The small molecule below binds the protein below.
Small molecule (SMILES): CNC(=O)c1cc(Oc2ccc(NC(=O)Nc3cc(C(C)(C)C)nn3-c3ccc4ncccc4c3)c(F)c2)ccn1

Binding-site contacts:
Ligand atom C6 contacts residue ASP2017 of chain 1.A at 3.4 Å.
Ligand atom N49 contacts residue ASP2017 of chain 1.A at 3.6 Å.
Ligand atom O63 contacts residue ALA2016 of chain 1.A at 3.4 Å.
Ligand atom C85 contacts residue LEU1927 of chain 1.A at 3.7 Å (hydrophobic).
Ligand atom C58 contacts residue ASP2017 of chain 1.A at 3.2 Å.
Ligand atom N10 contacts residue GLU1920 of chain 1.A at 3.1 Å (salt-bridge).
Ligand atom F68 contacts residue LEU1945 of chain 1.A at 3.2 Å.
Ligand atom N56 contacts residue ASP2017 of chain 1.A at 3.5 Å (salt-bridge).
Ligand atom N74 contacts residue LEU1949 of chain 1.A at 3.4 Å.
Ligand atom C4 contacts residue GLU1920 of chain 1.A at 3.1 Å.
Ligand atom C3 contacts residue GLU1920 of chain 1.A at 3.4 Å.
Ligand atom C76 contacts residue ALA1950 of chain 1.A at 3.2 Å (hydrophobic).
Ligand atom C81 contacts residue TYR1992 of chain 1.A at 3.6 Å (hydrophobic).
Ligand atom N50 contacts residue ASP2017 of chain 1.A at 3.6 Å.
Ligand atom C5 contacts residue GLU1920 of chain 1.A at 3.2 Å.
Ligand atom C38 contacts residue LYS1906 of chain 1.A at 3.7 Å.
Ligand atom C35 contacts residue TYR2018 of chain 1.A at 3.4 Å (hydrophobic).
Ligand atom O65 contacts residue VAL1893 of chain 1.A at 3.4 Å.
Ligand atom C38 contacts residue MET1947 of chain 1.A at 3.7 Å (hydrophobic).
Ligand atom C76 contacts residue GLY1886 of chain 1.A at 3.6 Å.
Ligand atom C2 contacts residue VAL1923 of chain 1.A at 3.6 Å (hydrophobic).
Ligand atom C9 contacts residue GLU1920 of chain 1.A at 3.4 Å.
Ligand atom C22 contacts residue GLU1948 of chain 1.A at 3.5 Å.
Ligand atom O72 contacts residue PHE1890 of chain 1.A at 3.4 Å.
Ligand atom F68 contacts residue LYS1906 of chain 1.A at 3.5 Å.
Ligand atom C47 contacts residue ASP2017 of chain 1.A at 3.6 Å.
Ligand atom C6 contacts residue GLU1920 of chain 1.A at 3.1 Å.
Ligand atom C1 contacts residue GLU1920 of chain 1.A at 3.3 Å.
Ligand atom O72 contacts residue GLY1886 of chain 1.A at 3.4 Å (h-bond).
Ligand atom N74 contacts residue ALA1950 of chain 1.A at 3.1 Å (h-bond).
Ligand atom C13 contacts residue GLU1920 of chain 1.A at 3.6 Å.
Ligand atom N23 contacts residue ALA1950 of chain 1.A at 3.5 Å (h-bond).
Ligand atom C13 contacts residue GLY2019 of chain 1.A at 3.5 Å.
Ligand atom C85 contacts residue LEU1932 of chain 1.A at 3.7 Å (hydrophobic).
Ligand atom N56 contacts residue GLU1920 of chain 1.A at 3.2 Å (salt-bridge).
Ligand atom C83 contacts residue LEU1985 of chain 1.A at 3.7 Å (hydrophobic).
Ligand atom C2 contacts residue GLU1920 of chain 1.A at 3.5 Å.
Ligand atom C14 contacts residue GLU1920 of chain 1.A at 3.6 Å.
Ligand atom O63 contacts residue ASP2017 of chain 1.A at 2.8 Å (salt-bridge).
Ligand atom F68 contacts residue MET1947 of chain 1.A at 3.2 Å.

Sequence of chain 1.A:
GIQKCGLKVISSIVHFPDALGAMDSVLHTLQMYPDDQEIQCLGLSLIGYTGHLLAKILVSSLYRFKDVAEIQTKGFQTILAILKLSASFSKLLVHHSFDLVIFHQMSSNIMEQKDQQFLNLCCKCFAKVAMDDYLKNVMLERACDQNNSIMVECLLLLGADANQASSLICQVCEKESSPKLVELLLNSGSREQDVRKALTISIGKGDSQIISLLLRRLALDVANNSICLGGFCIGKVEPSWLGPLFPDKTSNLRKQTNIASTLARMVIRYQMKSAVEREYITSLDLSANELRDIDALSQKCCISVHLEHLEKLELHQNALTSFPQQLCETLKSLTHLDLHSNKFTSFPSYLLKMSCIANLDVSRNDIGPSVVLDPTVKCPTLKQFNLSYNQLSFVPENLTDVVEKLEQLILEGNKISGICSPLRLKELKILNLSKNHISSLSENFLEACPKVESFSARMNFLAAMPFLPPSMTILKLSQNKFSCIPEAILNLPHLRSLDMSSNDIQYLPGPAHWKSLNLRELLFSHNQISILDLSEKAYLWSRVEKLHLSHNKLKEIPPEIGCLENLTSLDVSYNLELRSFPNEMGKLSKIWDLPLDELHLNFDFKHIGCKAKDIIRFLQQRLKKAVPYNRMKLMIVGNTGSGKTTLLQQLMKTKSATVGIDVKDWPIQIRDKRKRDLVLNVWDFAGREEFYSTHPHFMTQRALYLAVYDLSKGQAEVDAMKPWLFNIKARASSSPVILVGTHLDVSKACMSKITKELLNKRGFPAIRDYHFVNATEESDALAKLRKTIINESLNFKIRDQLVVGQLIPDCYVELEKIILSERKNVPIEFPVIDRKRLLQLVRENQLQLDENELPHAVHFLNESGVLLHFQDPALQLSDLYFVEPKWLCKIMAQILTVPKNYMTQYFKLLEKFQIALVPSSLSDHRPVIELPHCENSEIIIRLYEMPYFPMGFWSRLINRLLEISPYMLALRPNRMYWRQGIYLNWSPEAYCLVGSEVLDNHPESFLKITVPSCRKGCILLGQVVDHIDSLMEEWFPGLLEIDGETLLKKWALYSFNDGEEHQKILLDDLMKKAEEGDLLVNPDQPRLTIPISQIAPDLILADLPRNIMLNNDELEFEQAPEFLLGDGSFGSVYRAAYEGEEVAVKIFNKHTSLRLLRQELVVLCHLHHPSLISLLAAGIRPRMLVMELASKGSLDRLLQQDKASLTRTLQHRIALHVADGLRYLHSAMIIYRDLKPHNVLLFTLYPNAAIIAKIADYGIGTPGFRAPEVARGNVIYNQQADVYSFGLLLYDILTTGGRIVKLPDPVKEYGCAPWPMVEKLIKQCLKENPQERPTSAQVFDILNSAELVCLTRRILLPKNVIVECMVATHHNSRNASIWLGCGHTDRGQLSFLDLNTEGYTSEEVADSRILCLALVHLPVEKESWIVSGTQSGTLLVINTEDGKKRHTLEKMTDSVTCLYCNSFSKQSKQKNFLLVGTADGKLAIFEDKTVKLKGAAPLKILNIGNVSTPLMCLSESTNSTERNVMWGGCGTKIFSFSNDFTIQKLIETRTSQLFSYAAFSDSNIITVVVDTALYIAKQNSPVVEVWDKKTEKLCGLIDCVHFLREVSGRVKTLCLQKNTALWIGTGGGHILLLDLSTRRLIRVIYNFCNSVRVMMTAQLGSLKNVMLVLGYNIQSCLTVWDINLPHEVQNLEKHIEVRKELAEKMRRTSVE